The protein below binds the small molecule below.
Small molecule (SMILES): CC(=O)N[C@@H]1[C@@H](O)[C@H](O)[C@@H](CO)O[C@H]1O

Binding-site contacts:
Ligand atom N2 contacts residue ASN11 of chain 2.A at 3.1 Å (h-bond).
Ligand atom C8 contacts residue ASN11 of chain 2.A at 4.5 Å.
Ligand atom C5 contacts residue ASN11 of chain 2.A at 3.6 Å.
Ligand atom C3 contacts residue ASN11 of chain 2.A at 3.8 Å.
Ligand atom C7 contacts residue ASN11 of chain 2.A at 3.3 Å.
Ligand atom C2 contacts residue ASN11 of chain 2.A at 2.5 Å.
Ligand atom O7 contacts residue ASN11 of chain 2.A at 2.9 Å (h-bond).
Ligand atom O5 contacts residue ASN11 of chain 2.A at 2.2 Å (h-bond).
Ligand atom C4 contacts residue ASN11 of chain 2.A at 4.2 Å.
Ligand atom C1 contacts residue ASN11 of chain 2.A at 1.5 Å.

Sequence of chain 2.A:
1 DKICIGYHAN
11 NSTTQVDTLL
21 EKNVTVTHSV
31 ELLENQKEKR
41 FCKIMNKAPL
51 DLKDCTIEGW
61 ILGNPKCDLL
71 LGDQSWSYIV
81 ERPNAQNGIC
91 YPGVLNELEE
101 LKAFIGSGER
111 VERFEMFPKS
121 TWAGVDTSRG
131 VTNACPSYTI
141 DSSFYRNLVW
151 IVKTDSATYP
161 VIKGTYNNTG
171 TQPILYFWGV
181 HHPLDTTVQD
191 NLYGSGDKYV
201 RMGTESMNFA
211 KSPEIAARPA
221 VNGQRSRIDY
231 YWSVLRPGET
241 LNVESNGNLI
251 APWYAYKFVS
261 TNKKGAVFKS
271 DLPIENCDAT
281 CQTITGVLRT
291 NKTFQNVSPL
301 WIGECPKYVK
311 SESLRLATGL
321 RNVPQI